Binding-site contacts:
Ligand atom C4 contacts residue VAL326 of chain 3.A at 3.9 Å (hydrophobic).
Ligand atom C5' contacts residue PHE329 of chain 3.A at 3.7 Å (hydrophobic).
Ligand atom C3' contacts residue B121 of chain 3.L at 3.9 Å.
Ligand atom O3' contacts residue PHE245 of chain 3.A at 3.5 Å.
Ligand atom O2' contacts residue SER247 of chain 3.A at 2.5 Å (h-bond).
Ligand atom N9 contacts residue B121 of chain 3.L at 3.5 Å.
Ligand atom N6 contacts residue SER292 of chain 3.A at 3.8 Å.
Ligand atom N3 contacts residue GLU287 of chain 3.A at 3.5 Å (salt-bridge).
Ligand atom C2' contacts residue GLU287 of chain 3.A at 3.9 Å.
Ligand atom C2 contacts residue ILE248 of chain 3.A at 3.9 Å (hydrophobic).
Ligand atom C8 contacts residue VAL326 of chain 3.A at 3.5 Å (hydrophobic).
Ligand atom C8 contacts residue B121 of chain 3.L at 3.3 Å.
Ligand atom C3' contacts residue SER247 of chain 3.A at 3.7 Å.
Ligand atom N1 contacts residue GLY289 of chain 3.A at 3.5 Å (h-bond).
Ligand atom C1' contacts residue GLU287 of chain 3.A at 3.3 Å.
Ligand atom O4' contacts residue PHE329 of chain 3.A at 3.6 Å.
Ligand atom N1 contacts residue THR288 of chain 3.A at 3.2 Å.
Ligand atom C2' contacts residue SER247 of chain 3.A at 3.2 Å.
Ligand atom C4 contacts residue THR288 of chain 3.A at 4.0 Å.
Ligand atom C5 contacts residue THR288 of chain 3.A at 3.5 Å.
Ligand atom C4 contacts residue B121 of chain 3.L at 3.5 Å.
Ligand atom N7 contacts residue PHE329 of chain 3.A at 3.5 Å.
Ligand atom N7 contacts residue B121 of chain 3.L at 3.2 Å.
Ligand atom C5 contacts residue B121 of chain 3.L at 3.3 Å.
Ligand atom N9 contacts residue VAL326 of chain 3.A at 3.6 Å.
Ligand atom N6 contacts residue THR288 of chain 3.A at 3.6 Å.
Ligand atom C6 contacts residue GLY289 of chain 3.A at 3.5 Å.
Ligand atom C8 contacts residue PHE329 of chain 3.A at 3.1 Å (hydrophobic).
Ligand atom N1 contacts residue SER292 of chain 3.A at 3.9 Å.
Ligand atom C5' contacts residue B121 of chain 3.L at 3.0 Å.
Ligand atom O3' contacts residue ASN193 of chain 3.A at 3.4 Å (h-bond).
Ligand atom C2 contacts residue GLU287 of chain 3.A at 3.2 Å.
Ligand atom N3 contacts residue SER247 of chain 3.A at 3.7 Å.
Ligand atom C2 contacts residue THR288 of chain 3.A at 3.6 Å.
Ligand atom C6 contacts residue THR288 of chain 3.A at 3.2 Å.
Ligand atom O2' contacts residue PHE245 of chain 3.A at 3.0 Å.
Ligand atom N6 contacts residue GLY289 of chain 3.A at 2.9 Å (h-bond).
Ligand atom O3' contacts residue GLU287 of chain 3.A at 3.5 Å (salt-bridge).
Ligand atom O2' contacts residue GLU287 of chain 3.A at 3.4 Å (salt-bridge).
Ligand atom N7 contacts residue VAL326 of chain 3.A at 3.5 Å.

Sequence of chain 3.A:
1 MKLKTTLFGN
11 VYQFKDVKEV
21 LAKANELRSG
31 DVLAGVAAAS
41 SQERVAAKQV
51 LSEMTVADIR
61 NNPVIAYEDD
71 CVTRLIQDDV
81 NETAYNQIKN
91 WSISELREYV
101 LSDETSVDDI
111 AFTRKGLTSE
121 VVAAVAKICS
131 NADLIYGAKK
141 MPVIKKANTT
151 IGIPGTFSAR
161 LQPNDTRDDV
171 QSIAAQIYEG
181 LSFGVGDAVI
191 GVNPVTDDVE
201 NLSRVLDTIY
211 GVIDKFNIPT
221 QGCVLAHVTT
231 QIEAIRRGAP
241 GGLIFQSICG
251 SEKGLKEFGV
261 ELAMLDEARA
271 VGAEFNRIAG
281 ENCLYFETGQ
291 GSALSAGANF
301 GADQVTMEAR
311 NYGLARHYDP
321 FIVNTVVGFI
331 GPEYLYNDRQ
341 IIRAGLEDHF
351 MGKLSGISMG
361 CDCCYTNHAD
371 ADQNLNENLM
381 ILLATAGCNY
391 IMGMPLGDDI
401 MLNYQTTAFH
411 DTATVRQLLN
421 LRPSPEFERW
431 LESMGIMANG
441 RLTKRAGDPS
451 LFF

The small molecule below binds the protein below.
Small molecule (SMILES): C[C@H]1O[C@@H](n2cnc3c(N)ncnc32)[C@H](O)[C@@H]1O